Sequence of chain 2.A:
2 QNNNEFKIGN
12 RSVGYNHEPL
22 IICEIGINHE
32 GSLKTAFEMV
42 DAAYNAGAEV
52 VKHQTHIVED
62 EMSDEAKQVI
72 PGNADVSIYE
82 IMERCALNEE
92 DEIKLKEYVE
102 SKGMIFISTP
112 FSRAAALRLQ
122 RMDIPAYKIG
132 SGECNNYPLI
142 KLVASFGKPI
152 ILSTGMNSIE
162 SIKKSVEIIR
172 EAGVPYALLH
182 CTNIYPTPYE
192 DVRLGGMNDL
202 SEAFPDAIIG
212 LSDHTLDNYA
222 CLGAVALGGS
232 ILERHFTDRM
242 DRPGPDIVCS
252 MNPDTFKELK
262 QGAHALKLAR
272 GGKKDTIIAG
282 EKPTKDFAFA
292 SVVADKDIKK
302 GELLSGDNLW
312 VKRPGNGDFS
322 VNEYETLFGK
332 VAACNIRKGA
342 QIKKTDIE

Binding-site contacts:
Ligand atom O3 contacts residue GLN55 of chain 2.A at 2.9 Å (h-bond).
Ligand atom C7 contacts residue TYR186 of chain 2.A at 3.9 Å (hydrophobic).
Ligand atom C1 contacts residue GLN55 of chain 2.A at 3.5 Å.
Ligand atom O5 contacts residue TYR186 of chain 2.A at 3.9 Å.
Ligand atom O1 contacts residue TYR186 of chain 2.A at 2.9 Å (h-bond).
Ligand atom C3 contacts residue ASP247 of chain 2.A at 3.6 Å.
Ligand atom O1 contacts residue HIS236 of chain 2.A at 3.4 Å (h-bond).
Ligand atom C3 contacts residue GLN55 of chain 2.A at 4.0 Å.
Ligand atom C6 contacts residue MET83 of chain 2.A at 4.0 Å (hydrophobic).
Ligand atom C1 contacts residue PEP1 of chain 2.D at 2.8 Å.
Ligand atom O6 contacts residue PRO246 of chain 2.A at 3.8 Å.
Ligand atom O3 contacts residue HIS236 of chain 2.A at 3.6 Å.
Ligand atom O5 contacts residue ASP247 of chain 2.A at 2.8 Å (salt-bridge).
Ligand atom O1 contacts residue MN1 of chain 2.C at 2.5 Å.
Ligand atom C2 contacts residue GLN55 of chain 2.A at 3.9 Å.
Ligand atom C2 contacts residue TYR186 of chain 2.A at 3.7 Å (hydrophobic).
Ligand atom O5 contacts residue ASN74 of chain 2.A at 3.1 Å (h-bond).
Ligand atom C5 contacts residue ASP247 of chain 2.A at 3.6 Å.
Ligand atom O6 contacts residue ASN74 of chain 2.A at 3.3 Å (h-bond).
Ligand atom O1 contacts residue PEP1 of chain 2.D at 2.8 Å (h-bond).
Ligand atom C3 contacts residue TYR186 of chain 2.A at 3.9 Å (hydrophobic).
Ligand atom N1 contacts residue TYR186 of chain 2.A at 3.0 Å (h-bond).
Ligand atom C7 contacts residue ARG314 of chain 1.A at 4.0 Å.
Ligand atom O4 contacts residue MET83 of chain 2.A at 3.1 Å.
Ligand atom O7 contacts residue PHE112 of chain 2.A at 3.3 Å.
Ligand atom O1 contacts residue HIS215 of chain 2.A at 3.6 Å.
Ligand atom C8 contacts residue TYR186 of chain 2.A at 3.9 Å (hydrophobic).
Ligand atom O7 contacts residue ARG314 of chain 1.A at 3.2 Å (salt-bridge).
Ligand atom C1 contacts residue MN1 of chain 2.C at 3.6 Å.
Ligand atom N1 contacts residue PEP1 of chain 2.D at 3.3 Å.
Ligand atom O7 contacts residue PEP1 of chain 2.D at 3.7 Å.
Ligand atom C2 contacts residue PEP1 of chain 2.D at 3.5 Å.
Ligand atom C7 contacts residue PEP1 of chain 2.D at 3.5 Å.
Ligand atom C8 contacts residue THR285 of chain 1.A at 3.9 Å.
Ligand atom O4 contacts residue GLN55 of chain 2.A at 3.7 Å.
Ligand atom C6 contacts residue ILE79 of chain 2.A at 3.8 Å (hydrophobic).
Ligand atom C1 contacts residue HIS236 of chain 2.A at 4.0 Å.
Ligand atom C1 contacts residue TYR186 of chain 2.A at 3.8 Å (hydrophobic).
Ligand atom C8 contacts residue ALA289 of chain 1.A at 3.8 Å (hydrophobic).
Ligand atom O3 contacts residue ASP247 of chain 2.A at 2.7 Å (salt-bridge).

The protein below binds the small molecule below.
Small molecule (SMILES): CC(O)N[C@H](CO)[C@@H](O)[C@H](O)[C@H](O)CO

Sequence of chain 1.A:
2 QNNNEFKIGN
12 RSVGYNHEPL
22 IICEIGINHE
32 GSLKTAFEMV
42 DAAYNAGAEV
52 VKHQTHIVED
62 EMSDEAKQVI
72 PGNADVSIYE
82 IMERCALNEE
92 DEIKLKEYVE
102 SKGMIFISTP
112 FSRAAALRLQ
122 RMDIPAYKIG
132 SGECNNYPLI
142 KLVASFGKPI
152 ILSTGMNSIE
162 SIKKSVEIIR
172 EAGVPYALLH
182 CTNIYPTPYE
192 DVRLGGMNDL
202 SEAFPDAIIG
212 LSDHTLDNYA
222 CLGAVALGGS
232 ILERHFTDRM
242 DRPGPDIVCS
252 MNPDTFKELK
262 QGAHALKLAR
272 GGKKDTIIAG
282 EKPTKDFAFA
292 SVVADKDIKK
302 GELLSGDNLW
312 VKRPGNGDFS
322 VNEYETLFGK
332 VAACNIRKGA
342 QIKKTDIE